Sequence of chain 1.B:
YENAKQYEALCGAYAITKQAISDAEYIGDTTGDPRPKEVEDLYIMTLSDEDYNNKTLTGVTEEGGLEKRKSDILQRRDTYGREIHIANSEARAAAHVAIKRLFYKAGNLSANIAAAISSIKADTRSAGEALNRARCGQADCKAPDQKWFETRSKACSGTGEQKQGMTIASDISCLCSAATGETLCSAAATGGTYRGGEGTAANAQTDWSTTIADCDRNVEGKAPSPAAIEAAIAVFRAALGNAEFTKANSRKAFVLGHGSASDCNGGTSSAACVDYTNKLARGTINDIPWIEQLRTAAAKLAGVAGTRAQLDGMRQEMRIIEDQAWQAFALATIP

Binding-site contacts:
Ligand atom O7 contacts residue TYR127 of chain 1.B at 3.9 Å.
Ligand atom C3 contacts residue TYR127 of chain 1.B at 4.0 Å (hydrophobic).
Ligand atom C5 contacts residue TYR127 of chain 1.B at 4.2 Å (hydrophobic).
Ligand atom C4 contacts residue ASN131 of chain 1.B at 4.3 Å.
Ligand atom O7 contacts residue GLY130 of chain 1.B at 4.5 Å.
Ligand atom C7 contacts residue GLY130 of chain 1.B at 4.3 Å.
Ligand atom C7 contacts residue ASN131 of chain 1.B at 4.0 Å.
Ligand atom N2 contacts residue ASN131 of chain 1.B at 2.9 Å (h-bond).
Ligand atom C7 contacts residue ARG56 of chain 1.B at 3.8 Å.
Ligand atom N2 contacts residue TYR127 of chain 1.B at 4.5 Å.
Ligand atom C3 contacts residue ASN131 of chain 1.B at 3.8 Å.
Ligand atom O7 contacts residue ARG56 of chain 1.B at 3.0 Å (salt-bridge).
Ligand atom C4 contacts residue TYR127 of chain 1.B at 3.5 Å (hydrophobic).
Ligand atom O6 contacts residue TYR127 of chain 1.B at 4.2 Å.
Ligand atom C2 contacts residue ASN131 of chain 1.B at 2.5 Å.
Ligand atom C1 contacts residue TYR127 of chain 1.B at 4.4 Å (hydrophobic).
Ligand atom O4 contacts residue TYR127 of chain 1.B at 3.3 Å.
Ligand atom C2 contacts residue TYR127 of chain 1.B at 4.1 Å (hydrophobic).
Ligand atom N2 contacts residue GLY130 of chain 1.B at 4.5 Å.
Ligand atom C8 contacts residue GLY130 of chain 1.B at 4.2 Å.
Ligand atom C5 contacts residue ASN131 of chain 1.B at 3.7 Å.
Ligand atom O5 contacts residue ASN131 of chain 1.B at 2.4 Å (h-bond).
Ligand atom C8 contacts residue ARG56 of chain 1.B at 4.0 Å.
Ligand atom C6 contacts residue TYR127 of chain 1.B at 4.0 Å (hydrophobic).
Ligand atom C1 contacts residue ASN131 of chain 1.B at 1.4 Å.
Ligand atom O3 contacts residue TYR127 of chain 1.B at 3.1 Å.

A small-molecule ligand and the protein it binds are described below.
Small molecule (SMILES): CC(=O)N[C@@H]1[C@@H](O)[C@H](O)[C@@H](CO)O[C@H]1O